Binding-site contacts:
Ligand atom C8 contacts residue TYR108 of chain 1.O at 3.5 Å (hydrophobic).
Ligand atom C3 contacts residue CYS206 of chain 1.O at 3.5 Å (hydrophobic).
Ligand atom C9 contacts residue CYS206 of chain 1.O at 4.2 Å (hydrophobic).
Ligand atom C6 contacts residue TRP162 of chain 1.O at 3.3 Å (hydrophobic).
Ligand atom C7 contacts residue TRP162 of chain 1.O at 3.8 Å (hydrophobic).
Ligand atom C1 contacts residue THR133 of chain 1.K at 3.8 Å.
Ligand atom C4 contacts residue THR133 of chain 1.K at 4.0 Å.
Ligand atom C4 contacts residue CYS207 of chain 1.O at 4.0 Å (hydrophobic).
Ligand atom C9 contacts residue TYR204 of chain 1.O at 3.4 Å (hydrophobic).
Ligand atom C5 contacts residue HIS123 of chain 1.K at 4.0 Å.
Ligand atom C3 contacts residue CYS207 of chain 1.O at 3.7 Å (hydrophobic).
Ligand atom N1 contacts residue THR163 of chain 1.O at 3.7 Å.
Ligand atom C10 contacts residue TYR204 of chain 1.O at 4.1 Å (hydrophobic).
Ligand atom C9 contacts residue TYR211 of chain 1.O at 3.8 Å (hydrophobic).
Ligand atom C8 contacts residue TYR204 of chain 1.O at 3.8 Å (hydrophobic).
Ligand atom N1 contacts residue TRP162 of chain 1.O at 3.8 Å.
Ligand atom N3 contacts residue SER161 of chain 1.O at 4.1 Å.
Ligand atom C4 contacts residue GLN131 of chain 1.K at 3.5 Å.
Ligand atom BR1 contacts residue HIS123 of chain 1.K at 3.5 Å.
Ligand atom BR1 contacts residue THR133 of chain 1.K at 4.1 Å.
Ligand atom C10 contacts residue CYS206 of chain 1.O at 3.6 Å (hydrophobic).
Ligand atom C4 contacts residue HIS123 of chain 1.K at 3.6 Å.
Ligand atom N1 contacts residue THR133 of chain 1.K at 3.8 Å.
Ligand atom BR1 contacts residue TYR132 of chain 1.K at 4.2 Å.
Ligand atom C6 contacts residue TRP72 of chain 1.K at 4.1 Å (hydrophobic).
Ligand atom C5 contacts residue THR133 of chain 1.K at 4.0 Å.
Ligand atom C1 contacts residue TRP162 of chain 1.O at 3.3 Å (hydrophobic).
Ligand atom C7 contacts residue TRP72 of chain 1.K at 3.4 Å (hydrophobic).
Ligand atom BR1 contacts residue LEU121 of chain 1.K at 4.0 Å.
Ligand atom C10 contacts residue TRP72 of chain 1.K at 4.0 Å (hydrophobic).
Ligand atom C8 contacts residue TRP162 of chain 1.O at 3.5 Å (hydrophobic).
Ligand atom BR1 contacts residue ALA122 of chain 1.K at 4.0 Å.
Ligand atom N2 contacts residue TRP162 of chain 1.O at 3.7 Å.
Ligand atom N3 contacts residue TRP162 of chain 1.O at 3.4 Å (h-bond).
Ligand atom C8 contacts residue TYR211 of chain 1.O at 3.5 Å (hydrophobic).
Ligand atom C3 contacts residue GLN131 of chain 1.K at 4.1 Å.
Ligand atom C7 contacts residue TYR108 of chain 1.O at 3.4 Å (hydrophobic).
Ligand atom N3 contacts residue TYR108 of chain 1.O at 2.5 Å (h-bond).
Ligand atom BR1 contacts residue GLN131 of chain 1.K at 3.2 Å.
Ligand atom C2 contacts residue TRP162 of chain 1.O at 3.5 Å (hydrophobic).

The small molecule below binds the protein below.
Small molecule (SMILES): Brc1ccc(N2CCCNCC2)cn1

Sequence of chain 1.K:
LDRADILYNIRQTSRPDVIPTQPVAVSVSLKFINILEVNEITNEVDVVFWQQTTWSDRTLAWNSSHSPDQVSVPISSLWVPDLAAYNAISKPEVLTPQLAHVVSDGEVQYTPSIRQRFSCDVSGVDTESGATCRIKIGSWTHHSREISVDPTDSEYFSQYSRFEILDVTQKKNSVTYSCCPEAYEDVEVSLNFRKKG

Sequence of chain 1.O:
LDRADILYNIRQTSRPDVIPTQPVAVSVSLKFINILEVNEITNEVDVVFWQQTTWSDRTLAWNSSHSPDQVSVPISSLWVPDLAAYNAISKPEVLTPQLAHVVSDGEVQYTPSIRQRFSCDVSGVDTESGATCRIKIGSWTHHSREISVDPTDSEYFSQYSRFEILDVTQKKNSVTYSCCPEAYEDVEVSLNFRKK